Binding-site contacts:
Ligand atom O7 contacts residue SER196 of chain 1.B at 2.6 Å (h-bond).
Ligand atom O7 contacts residue ASN221 of chain 1.B at 4.0 Å.
Ligand atom N2 contacts residue ALA220 of chain 1.B at 4.5 Å.
Ligand atom C5 contacts residue ASN221 of chain 1.B at 3.6 Å.
Ligand atom C3 contacts residue ASN221 of chain 1.B at 3.8 Å.
Ligand atom C7 contacts residue ALA220 of chain 1.B at 4.4 Å (hydrophobic).
Ligand atom C4 contacts residue ASN221 of chain 1.B at 4.2 Å.
Ligand atom C2 contacts residue ASN221 of chain 1.B at 2.4 Å.
Ligand atom C8 contacts residue ALA220 of chain 1.B at 3.7 Å (hydrophobic).
Ligand atom C1 contacts residue ASN221 of chain 1.B at 1.4 Å.
Ligand atom O5 contacts residue ASN221 of chain 1.B at 2.3 Å (h-bond).
Ligand atom C7 contacts residue SER196 of chain 1.B at 3.4 Å.
Ligand atom C7 contacts residue ASN221 of chain 1.B at 3.6 Å.
Ligand atom N2 contacts residue ASN221 of chain 1.B at 2.9 Å (h-bond).
Ligand atom C8 contacts residue SER196 of chain 1.B at 3.5 Å.

Sequence of chain 1.B:
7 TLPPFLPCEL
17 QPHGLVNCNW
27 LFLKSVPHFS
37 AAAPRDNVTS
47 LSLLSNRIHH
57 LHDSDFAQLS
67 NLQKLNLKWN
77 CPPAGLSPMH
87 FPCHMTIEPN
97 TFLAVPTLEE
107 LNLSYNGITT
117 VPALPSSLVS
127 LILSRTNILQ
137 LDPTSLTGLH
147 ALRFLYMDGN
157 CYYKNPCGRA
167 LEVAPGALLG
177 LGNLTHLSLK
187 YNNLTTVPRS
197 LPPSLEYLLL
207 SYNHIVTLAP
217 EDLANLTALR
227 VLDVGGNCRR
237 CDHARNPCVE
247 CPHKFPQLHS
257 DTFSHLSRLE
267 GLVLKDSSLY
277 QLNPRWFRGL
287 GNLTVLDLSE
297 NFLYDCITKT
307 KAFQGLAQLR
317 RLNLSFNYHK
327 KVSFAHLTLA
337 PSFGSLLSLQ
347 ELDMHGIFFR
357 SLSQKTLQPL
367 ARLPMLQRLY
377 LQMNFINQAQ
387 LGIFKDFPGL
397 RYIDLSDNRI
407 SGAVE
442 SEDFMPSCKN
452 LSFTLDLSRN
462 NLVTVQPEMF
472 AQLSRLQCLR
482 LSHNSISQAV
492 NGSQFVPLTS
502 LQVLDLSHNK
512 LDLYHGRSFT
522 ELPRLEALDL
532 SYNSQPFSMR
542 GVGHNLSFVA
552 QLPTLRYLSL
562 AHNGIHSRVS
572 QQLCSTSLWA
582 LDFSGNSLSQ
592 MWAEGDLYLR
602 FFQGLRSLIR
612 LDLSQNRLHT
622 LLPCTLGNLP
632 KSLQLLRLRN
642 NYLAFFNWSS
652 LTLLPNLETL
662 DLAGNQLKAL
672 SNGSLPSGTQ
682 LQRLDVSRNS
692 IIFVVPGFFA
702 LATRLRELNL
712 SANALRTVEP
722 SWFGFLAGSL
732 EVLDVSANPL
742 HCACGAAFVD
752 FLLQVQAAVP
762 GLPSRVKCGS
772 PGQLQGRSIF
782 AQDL

This small molecule binds to this protein.
Small molecule (SMILES): CC(=O)N[C@@H]1[C@@H](O)[C@H](O)[C@@H](CO)O[C@H]1O